This small molecule binds to this protein.
Small molecule (SMILES): CC(=O)N[C@H]1[C@H](O[C@H]2[C@H](O)[C@@H](NC(C)=O)CO[C@@H]2CO[C@@H]2O[C@@H](C)[C@@H](O)[C@@H](O)[C@@H]2O)O[C@H](CO)[C@@H](O[C@@H]2O[C@H](CO[C@H]3O[C@H](CO)[C@@H](O)[C@H](O)[C@@H]3O[C@@H]3O[C@H](CO)[C@@H](O)[C@H](O)[C@H]3NC(C)=O)[C@@H](O)[C@H](O[C@H]3O[C@H](CO)[C@@H](O)[C@H](O)[C@@H]3O)[C@@H]2O)[C@@H]1O

Binding-site contacts:
Ligand atom O4 contacts residue PHE440 of chain 1.B at 3.8 Å.
Ligand atom C6 contacts residue VAL321 of chain 1.A at 3.6 Å (hydrophobic).
Ligand atom C1 contacts residue PHE440 of chain 1.B at 3.2 Å (hydrophobic).
Ligand atom C4 contacts residue PHE440 of chain 1.B at 3.5 Å (hydrophobic).
Ligand atom O6 contacts residue LYS309 of chain 1.B at 3.5 Å (salt-bridge).
Ligand atom O7 contacts residue ARG439 of chain 1.B at 3.5 Å.
Ligand atom C6 contacts residue PHE440 of chain 1.B at 3.6 Å (hydrophobic).
Ligand atom O6 contacts residue BMA3 of chain 1.P at 3.1 Å (h-bond).
Ligand atom O7 contacts residue PHE440 of chain 1.B at 3.1 Å.
Ligand atom O4 contacts residue LYS506 of chain 1.B at 3.2 Å (salt-bridge).
Ligand atom O5 contacts residue ASN318 of chain 1.A at 2.3 Å (h-bond).
Ligand atom O3 contacts residue FUC6 of chain 1.P at 3.5 Å.
Ligand atom C7 contacts residue ASN318 of chain 1.A at 3.5 Å.
Ligand atom C5 contacts residue ASN318 of chain 1.A at 3.6 Å.
Ligand atom C3 contacts residue MAN5 of chain 1.P at 3.6 Å.
Ligand atom C8 contacts residue SER320 of chain 1.A at 3.5 Å.
Ligand atom C8 contacts residue LEU34 of chain 1.B at 3.6 Å (hydrophobic).
Ligand atom O2 contacts residue LYS309 of chain 1.B at 3.4 Å.
Ligand atom O7 contacts residue ASN318 of chain 1.A at 3.5 Å (h-bond).
Ligand atom O2 contacts residue MAN5 of chain 1.P at 3.7 Å.
Ligand atom O5 contacts residue PHE440 of chain 1.B at 3.0 Å (h-bond).
Ligand atom C4 contacts residue MAN5 of chain 1.P at 3.6 Å.
Ligand atom O6 contacts residue GLY442 of chain 1.B at 3.4 Å.
Ligand atom C1 contacts residue ASN318 of chain 1.A at 1.4 Å.
Ligand atom N2 contacts residue ASN318 of chain 1.A at 3.1 Å (h-bond).
Ligand atom O3 contacts residue PHE440 of chain 1.B at 2.5 Å (h-bond).
Ligand atom O5 contacts residue PHE440 of chain 1.B at 3.4 Å.
Ligand atom C2 contacts residue ASN318 of chain 1.A at 2.6 Å.
Ligand atom C6 contacts residue TRP33 of chain 1.B at 3.8 Å (hydrophobic).
Ligand atom O5 contacts residue VAL321 of chain 1.A at 3.4 Å.
Ligand atom C6 contacts residue LYS506 of chain 1.B at 3.8 Å.
Ligand atom O4 contacts residue FUC6 of chain 1.P at 3.6 Å.
Ligand atom O3 contacts residue MAN5 of chain 1.P at 2.9 Å (h-bond).
Ligand atom C3 contacts residue PHE440 of chain 1.B at 3.4 Å (hydrophobic).
Ligand atom C2 contacts residue ARG439 of chain 1.B at 3.7 Å.
Ligand atom O5 contacts residue LYS309 of chain 1.B at 3.5 Å (salt-bridge).
Ligand atom C5 contacts residue PHE440 of chain 1.B at 3.2 Å (hydrophobic).
Ligand atom C8 contacts residue PHE440 of chain 1.B at 3.8 Å (hydrophobic).
Ligand atom C2 contacts residue MAN5 of chain 1.P at 3.6 Å.
Ligand atom O6 contacts residue NAG2 of chain 1.P at 3.5 Å (h-bond).

Sequence of chain 1.B:
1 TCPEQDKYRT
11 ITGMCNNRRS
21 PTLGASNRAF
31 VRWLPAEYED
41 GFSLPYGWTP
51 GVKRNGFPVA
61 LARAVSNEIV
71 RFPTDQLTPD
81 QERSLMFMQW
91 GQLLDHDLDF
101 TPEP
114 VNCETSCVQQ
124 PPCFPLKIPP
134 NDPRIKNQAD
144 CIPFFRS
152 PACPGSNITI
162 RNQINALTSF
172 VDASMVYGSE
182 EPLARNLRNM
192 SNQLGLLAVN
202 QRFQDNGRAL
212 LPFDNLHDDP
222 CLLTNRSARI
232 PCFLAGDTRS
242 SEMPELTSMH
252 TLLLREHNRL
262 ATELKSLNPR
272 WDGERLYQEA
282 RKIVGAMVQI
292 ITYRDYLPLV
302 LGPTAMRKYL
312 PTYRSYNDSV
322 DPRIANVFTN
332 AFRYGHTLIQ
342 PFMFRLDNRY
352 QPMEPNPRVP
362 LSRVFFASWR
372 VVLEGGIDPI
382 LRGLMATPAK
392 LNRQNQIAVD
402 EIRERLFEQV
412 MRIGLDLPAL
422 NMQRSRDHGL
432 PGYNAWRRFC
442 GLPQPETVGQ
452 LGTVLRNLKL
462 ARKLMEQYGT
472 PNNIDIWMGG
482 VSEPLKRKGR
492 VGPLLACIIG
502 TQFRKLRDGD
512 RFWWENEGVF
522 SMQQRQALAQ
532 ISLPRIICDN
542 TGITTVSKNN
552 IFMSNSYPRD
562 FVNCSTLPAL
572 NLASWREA

Sequence of chain 1.A:
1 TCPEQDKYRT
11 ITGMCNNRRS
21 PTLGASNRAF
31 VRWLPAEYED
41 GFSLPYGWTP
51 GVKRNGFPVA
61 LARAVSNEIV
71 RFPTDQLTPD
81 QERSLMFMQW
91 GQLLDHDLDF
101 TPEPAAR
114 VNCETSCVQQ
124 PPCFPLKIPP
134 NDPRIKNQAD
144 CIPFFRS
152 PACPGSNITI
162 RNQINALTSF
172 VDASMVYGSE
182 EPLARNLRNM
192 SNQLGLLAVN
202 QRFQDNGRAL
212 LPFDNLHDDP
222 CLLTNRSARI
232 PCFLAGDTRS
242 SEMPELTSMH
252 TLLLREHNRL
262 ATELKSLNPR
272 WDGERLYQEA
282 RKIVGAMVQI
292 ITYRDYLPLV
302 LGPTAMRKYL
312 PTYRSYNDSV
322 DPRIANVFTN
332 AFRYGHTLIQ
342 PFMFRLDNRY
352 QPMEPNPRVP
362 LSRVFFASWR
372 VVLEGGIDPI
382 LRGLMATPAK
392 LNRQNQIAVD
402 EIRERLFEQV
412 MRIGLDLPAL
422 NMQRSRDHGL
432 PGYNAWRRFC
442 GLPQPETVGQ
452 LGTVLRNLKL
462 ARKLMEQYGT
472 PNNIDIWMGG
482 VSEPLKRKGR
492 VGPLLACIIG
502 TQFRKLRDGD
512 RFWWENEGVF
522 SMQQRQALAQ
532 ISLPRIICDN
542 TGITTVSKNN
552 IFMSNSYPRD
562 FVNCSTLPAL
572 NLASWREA